The protein below binds the small molecule below.
Small molecule (SMILES): CC(=O)N[C@H]1[C@H](O[C@H]2[C@H](O)[C@@H](NC(C)=O)CO[C@@H]2CO)O[C@H](CO)[C@@H](O)[C@@H]1O

Sequence of chain 1.A:
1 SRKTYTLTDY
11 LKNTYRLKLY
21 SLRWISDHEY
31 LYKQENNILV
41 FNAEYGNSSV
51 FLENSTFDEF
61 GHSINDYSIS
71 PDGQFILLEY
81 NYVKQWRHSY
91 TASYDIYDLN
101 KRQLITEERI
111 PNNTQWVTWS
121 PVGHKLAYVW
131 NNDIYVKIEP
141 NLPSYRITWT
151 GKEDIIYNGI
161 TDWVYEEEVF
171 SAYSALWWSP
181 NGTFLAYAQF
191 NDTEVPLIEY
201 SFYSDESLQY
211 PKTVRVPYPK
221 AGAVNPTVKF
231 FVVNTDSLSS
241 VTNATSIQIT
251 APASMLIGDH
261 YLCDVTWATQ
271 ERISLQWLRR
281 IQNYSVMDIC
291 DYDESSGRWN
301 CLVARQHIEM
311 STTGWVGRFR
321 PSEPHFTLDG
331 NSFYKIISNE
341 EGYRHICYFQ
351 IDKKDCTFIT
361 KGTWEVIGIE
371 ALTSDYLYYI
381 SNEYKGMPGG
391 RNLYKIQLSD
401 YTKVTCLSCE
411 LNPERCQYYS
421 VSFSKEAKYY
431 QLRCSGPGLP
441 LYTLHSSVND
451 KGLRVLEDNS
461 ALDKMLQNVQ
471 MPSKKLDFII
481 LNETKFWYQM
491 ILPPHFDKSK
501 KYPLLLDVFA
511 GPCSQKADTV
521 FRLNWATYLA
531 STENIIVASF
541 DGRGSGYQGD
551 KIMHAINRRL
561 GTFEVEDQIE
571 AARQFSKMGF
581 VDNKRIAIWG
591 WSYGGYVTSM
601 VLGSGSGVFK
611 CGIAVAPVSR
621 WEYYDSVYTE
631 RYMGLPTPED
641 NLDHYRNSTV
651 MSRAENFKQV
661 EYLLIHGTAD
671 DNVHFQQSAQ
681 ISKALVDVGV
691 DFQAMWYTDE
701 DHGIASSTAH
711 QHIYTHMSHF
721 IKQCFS

Binding-site contacts:
Ligand atom C5 contacts residue ILE281 of chain 1.A at 4.1 Å (hydrophobic).
Ligand atom C2 contacts residue ASN283 of chain 1.A at 2.4 Å.
Ligand atom C4 contacts residue ASN283 of chain 1.A at 4.3 Å.
Ligand atom C8 contacts residue ASN283 of chain 1.A at 4.3 Å.
Ligand atom C1 contacts residue ILE281 of chain 1.A at 4.1 Å (hydrophobic).
Ligand atom O5 contacts residue ASN283 of chain 1.A at 2.4 Å (h-bond).
Ligand atom C8 contacts residue MET310 of chain 1.A at 4.2 Å (hydrophobic).
Ligand atom C7 contacts residue SER311 of chain 1.A at 3.4 Å.
Ligand atom C8 contacts residue SER311 of chain 1.A at 3.1 Å.
Ligand atom O7 contacts residue THR312 of chain 1.A at 3.3 Å.
Ligand atom C5 contacts residue ASN283 of chain 1.A at 3.7 Å.
Ligand atom C7 contacts residue ASN283 of chain 1.A at 3.4 Å.
Ligand atom O5 contacts residue ILE281 of chain 1.A at 3.5 Å.
Ligand atom C3 contacts residue ASN283 of chain 1.A at 3.8 Å.
Ligand atom C7 contacts residue THR312 of chain 1.A at 4.0 Å.
Ligand atom C8 contacts residue THR312 of chain 1.A at 3.6 Å.
Ligand atom N2 contacts residue ASN283 of chain 1.A at 2.9 Å (h-bond).
Ligand atom C6 contacts residue ILE281 of chain 1.A at 4.0 Å (hydrophobic).
Ligand atom O6 contacts residue ILE281 of chain 1.A at 4.3 Å.
Ligand atom O7 contacts residue ASN283 of chain 1.A at 3.7 Å.
Ligand atom O6 contacts residue ARG558 of chain 1.A at 3.8 Å.
Ligand atom O7 contacts residue SER311 of chain 1.A at 3.4 Å (h-bond).
Ligand atom N2 contacts residue SER311 of chain 1.A at 4.3 Å.
Ligand atom C1 contacts residue ASN283 of chain 1.A at 1.5 Å.